Sequence of chain 38.Q:
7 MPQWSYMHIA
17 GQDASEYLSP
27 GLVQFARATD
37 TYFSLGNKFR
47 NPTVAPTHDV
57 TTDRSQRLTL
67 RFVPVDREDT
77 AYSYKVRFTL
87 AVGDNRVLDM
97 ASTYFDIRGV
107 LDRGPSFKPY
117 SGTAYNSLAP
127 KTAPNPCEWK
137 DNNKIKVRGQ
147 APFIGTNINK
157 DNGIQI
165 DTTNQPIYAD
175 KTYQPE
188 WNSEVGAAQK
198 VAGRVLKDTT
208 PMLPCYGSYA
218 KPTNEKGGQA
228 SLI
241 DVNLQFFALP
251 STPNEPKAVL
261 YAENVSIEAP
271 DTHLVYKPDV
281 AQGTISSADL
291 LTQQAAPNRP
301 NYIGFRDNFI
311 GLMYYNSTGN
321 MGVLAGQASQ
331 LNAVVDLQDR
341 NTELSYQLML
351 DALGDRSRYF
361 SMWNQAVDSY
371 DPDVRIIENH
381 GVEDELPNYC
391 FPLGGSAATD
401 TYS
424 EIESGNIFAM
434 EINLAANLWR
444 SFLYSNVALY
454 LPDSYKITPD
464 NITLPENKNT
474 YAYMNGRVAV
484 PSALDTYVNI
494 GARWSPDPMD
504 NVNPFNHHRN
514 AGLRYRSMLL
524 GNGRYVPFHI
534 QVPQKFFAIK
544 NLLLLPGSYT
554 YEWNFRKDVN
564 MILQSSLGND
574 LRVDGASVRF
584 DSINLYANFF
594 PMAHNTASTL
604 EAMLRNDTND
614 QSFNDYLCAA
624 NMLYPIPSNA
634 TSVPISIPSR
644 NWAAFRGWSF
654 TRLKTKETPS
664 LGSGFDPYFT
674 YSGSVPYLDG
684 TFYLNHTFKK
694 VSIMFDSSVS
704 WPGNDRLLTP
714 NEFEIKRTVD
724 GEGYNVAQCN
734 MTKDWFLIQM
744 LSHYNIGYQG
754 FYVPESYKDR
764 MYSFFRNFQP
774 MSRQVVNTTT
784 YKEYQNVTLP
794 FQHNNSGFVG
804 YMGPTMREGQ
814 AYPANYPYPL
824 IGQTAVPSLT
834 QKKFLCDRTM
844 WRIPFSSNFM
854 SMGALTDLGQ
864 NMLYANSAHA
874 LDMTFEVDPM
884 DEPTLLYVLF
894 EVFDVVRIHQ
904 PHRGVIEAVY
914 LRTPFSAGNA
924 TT

The small molecule below binds the protein below.
Small molecule (SMILES): NC(N)=NCCC[C@H](NC(=O)[C@@H]1CCCN1)C(=O)N[C@H](C=O)Cc1cnc[nH]1

Binding-site contacts:
Ligand atom CG contacts residue ARG46 of chain 38.Q at 3.1 Å.
Ligand atom O contacts residue TYR619 of chain 38.R at 2.7 Å.
Ligand atom O contacts residue ALA857 of chain 38.R at 3.7 Å.
Ligand atom O contacts residue ARG649 of chain 38.R at 3.3 Å (salt-bridge).
Ligand atom N contacts residue ASP618 of chain 38.R at 3.4 Å (salt-bridge).
Ligand atom N contacts residue ASN617 of chain 38.R at 2.9 Å (h-bond).
Ligand atom N contacts residue ARG649 of chain 38.R at 4.2 Å.
Ligand atom CB contacts residue TYR619 of chain 38.R at 4.0 Å (hydrophobic).
Ligand atom C contacts residue ARG649 of chain 38.R at 3.9 Å.
Ligand atom N contacts residue CYS621 of chain 38.R at 3.0 Å (h-bond).
Ligand atom CD contacts residue ASN617 of chain 38.R at 3.1 Å.
Ligand atom CB contacts residue ARG649 of chain 38.R at 4.2 Å.
Ligand atom C contacts residue TYR619 of chain 38.R at 3.2 Å (hydrophobic).
Ligand atom CG contacts residue CYS621 of chain 38.R at 3.9 Å (hydrophobic).
Ligand atom CD contacts residue ARG46 of chain 38.Q at 3.3 Å.
Ligand atom NE2 contacts residue GLU894 of chain 38.R at 4.2 Å.
Ligand atom CA contacts residue CYS621 of chain 38.R at 3.2 Å (hydrophobic).
Ligand atom CD2 contacts residue ARG845 of chain 38.R at 4.0 Å.
Ligand atom CD contacts residue CYS621 of chain 38.R at 3.5 Å (hydrophobic).
Ligand atom NE2 contacts residue ARG845 of chain 38.R at 4.0 Å.
Ligand atom N contacts residue TYR619 of chain 38.R at 3.6 Å.
Ligand atom C contacts residue ARG845 of chain 38.R at 4.1 Å.
Ligand atom CE1 contacts residue LEU348 of chain 38.R at 3.5 Å (hydrophobic).
Ligand atom ND1 contacts residue LEU348 of chain 38.R at 3.6 Å.
Ligand atom ND1 contacts residue GLU894 of chain 38.R at 3.5 Å (salt-bridge).
Ligand atom CG contacts residue ASN617 of chain 38.R at 3.7 Å.
Ligand atom CB contacts residue PHE896 of chain 38.R at 4.0 Å (hydrophobic).
Ligand atom CA contacts residue ASN617 of chain 38.R at 4.1 Å.
Ligand atom CB contacts residue GLU894 of chain 38.R at 3.4 Å.
Ligand atom CG contacts residue GLU894 of chain 38.R at 3.2 Å.
Ligand atom CB contacts residue TYR619 of chain 38.R at 3.7 Å (hydrophobic).
Ligand atom CB contacts residue LEU620 of chain 38.R at 3.8 Å (hydrophobic).
Ligand atom CB contacts residue ALA857 of chain 38.R at 4.2 Å (hydrophobic).
Ligand atom CB contacts residue ARG649 of chain 38.R at 4.1 Å.
Ligand atom CA contacts residue TYR619 of chain 38.R at 4.1 Å (hydrophobic).
Ligand atom N contacts residue TYR619 of chain 38.R at 3.5 Å (h-bond).
Ligand atom CB contacts residue CYS621 of chain 38.R at 3.5 Å (hydrophobic).
Ligand atom CA contacts residue TYR619 of chain 38.R at 4.2 Å (hydrophobic).
Ligand atom CD2 contacts residue GLU894 of chain 38.R at 3.7 Å.
Ligand atom CE1 contacts residue GLU894 of chain 38.R at 4.1 Å.

Sequence of chain 38.R:
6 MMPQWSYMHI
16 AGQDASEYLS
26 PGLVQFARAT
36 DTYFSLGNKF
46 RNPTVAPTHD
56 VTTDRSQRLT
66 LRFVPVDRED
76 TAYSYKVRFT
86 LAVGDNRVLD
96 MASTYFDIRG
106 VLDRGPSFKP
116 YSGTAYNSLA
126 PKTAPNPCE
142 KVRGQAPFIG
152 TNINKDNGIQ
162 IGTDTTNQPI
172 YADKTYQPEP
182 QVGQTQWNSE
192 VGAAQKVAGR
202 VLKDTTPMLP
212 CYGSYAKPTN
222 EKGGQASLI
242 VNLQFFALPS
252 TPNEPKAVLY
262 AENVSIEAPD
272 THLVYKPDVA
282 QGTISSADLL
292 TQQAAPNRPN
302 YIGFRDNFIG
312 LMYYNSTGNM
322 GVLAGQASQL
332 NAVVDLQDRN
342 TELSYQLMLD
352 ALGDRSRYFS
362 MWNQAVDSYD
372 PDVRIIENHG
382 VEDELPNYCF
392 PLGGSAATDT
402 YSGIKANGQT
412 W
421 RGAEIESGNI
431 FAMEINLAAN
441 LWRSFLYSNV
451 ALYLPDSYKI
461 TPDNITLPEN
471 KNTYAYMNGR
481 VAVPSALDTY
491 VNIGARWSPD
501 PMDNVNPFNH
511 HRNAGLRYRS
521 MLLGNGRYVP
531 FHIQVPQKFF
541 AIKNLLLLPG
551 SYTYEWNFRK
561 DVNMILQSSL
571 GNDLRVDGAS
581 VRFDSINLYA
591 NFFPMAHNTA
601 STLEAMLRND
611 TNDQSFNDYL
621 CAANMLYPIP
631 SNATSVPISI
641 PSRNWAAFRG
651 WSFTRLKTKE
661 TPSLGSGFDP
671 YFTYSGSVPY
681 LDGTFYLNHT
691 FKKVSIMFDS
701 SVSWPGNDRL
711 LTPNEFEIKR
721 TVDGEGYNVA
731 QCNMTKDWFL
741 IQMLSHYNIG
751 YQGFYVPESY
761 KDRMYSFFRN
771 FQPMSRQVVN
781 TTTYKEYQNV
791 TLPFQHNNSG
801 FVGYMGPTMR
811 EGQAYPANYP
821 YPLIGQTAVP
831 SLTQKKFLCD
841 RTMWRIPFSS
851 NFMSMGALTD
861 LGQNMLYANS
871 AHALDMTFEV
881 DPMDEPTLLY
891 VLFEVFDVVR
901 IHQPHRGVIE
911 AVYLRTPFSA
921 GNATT